This small molecule binds to this protein.
Small molecule (SMILES): COc1cc2c(cc1O)[C@@H]1Cc3ccc(OC)c(O)c3CN1CC2

Binding-site contacts:
Ligand atom C19 contacts residue HIS274 of chain 1.B at 3.7 Å.
Ligand atom C21 contacts residue PHE181 of chain 1.B at 3.5 Å (hydrophobic).
Ligand atom C13 contacts residue MET185 of chain 1.B at 3.7 Å (hydrophobic).
Ligand atom C7 contacts residue LEU33 of chain 1.A at 3.7 Å (hydrophobic).
Ligand atom O20 contacts residue ASP275 of chain 1.B at 3.0 Å (salt-bridge).
Ligand atom C17 contacts residue MET325 of chain 1.B at 3.5 Å (hydrophobic).
Ligand atom C11 contacts residue TRP271 of chain 1.B at 3.4 Å (hydrophobic).
Ligand atom O20 contacts residue HIS274 of chain 1.B at 3.1 Å (h-bond).
Ligand atom C8 contacts residue PRO321 of chain 1.B at 3.7 Å (hydrophobic).
Ligand atom O20 contacts residue SAH1 of chain 1.F at 3.4 Å (h-bond).
Ligand atom C13 contacts residue HIS274 of chain 1.B at 3.3 Å.
Ligand atom C21 contacts residue MET325 of chain 1.B at 3.4 Å (hydrophobic).
Ligand atom O6 contacts residue GLY34 of chain 1.A at 3.5 Å (h-bond).
Ligand atom C19 contacts residue MET325 of chain 1.B at 3.5 Å (hydrophobic).
Ligand atom C7 contacts residue GLY34 of chain 1.A at 3.7 Å.
Ligand atom C18 contacts residue HIS274 of chain 1.B at 3.8 Å.
Ligand atom C7 contacts residue ASN317 of chain 1.B at 3.5 Å.
Ligand atom C21 contacts residue ASP275 of chain 1.B at 3.7 Å.
Ligand atom O4 contacts residue SER36 of chain 1.A at 2.9 Å (h-bond).
Ligand atom C2 contacts residue MET131 of chain 1.B at 3.7 Å (hydrophobic).
Ligand atom C25 contacts residue MET325 of chain 1.B at 3.4 Å (hydrophobic).
Ligand atom C11 contacts residue HIS274 of chain 1.B at 3.7 Å.
Ligand atom C24 contacts residue MET325 of chain 1.B at 3.3 Å (hydrophobic).
Ligand atom C23 contacts residue PHE181 of chain 1.B at 3.7 Å (hydrophobic).
Ligand atom C10 contacts residue PRO321 of chain 1.B at 3.6 Å (hydrophobic).
Ligand atom C24 contacts residue PHE181 of chain 1.B at 3.7 Å (hydrophobic).
Ligand atom C9 contacts residue PRO321 of chain 1.B at 3.6 Å (hydrophobic).
Ligand atom C3 contacts residue LEU33 of chain 1.A at 3.6 Å (hydrophobic).
Ligand atom O4 contacts residue LEU33 of chain 1.A at 2.6 Å (h-bond).
Ligand atom O22 contacts residue ASP275 of chain 1.B at 3.3 Å (salt-bridge).
Ligand atom C23 contacts residue ASN329 of chain 1.B at 3.2 Å.
Ligand atom C18 contacts residue MET325 of chain 1.B at 3.6 Å (hydrophobic).
Ligand atom O6 contacts residue LEU33 of chain 1.A at 3.1 Å (h-bond).
Ligand atom N12 contacts residue HIS274 of chain 1.B at 3.4 Å.
Ligand atom O22 contacts residue PHE181 of chain 1.B at 3.4 Å.
Ligand atom C23 contacts residue PHE167 of chain 1.B at 3.4 Å (hydrophobic).
Ligand atom C19 contacts residue ASP275 of chain 1.B at 3.6 Å.
Ligand atom O20 contacts residue TRP271 of chain 1.B at 3.4 Å (h-bond).
Ligand atom C25 contacts residue PHE134 of chain 1.B at 3.5 Å (hydrophobic).
Ligand atom O22 contacts residue ASN329 of chain 1.B at 3.3 Å (h-bond).

Sequence of chain 1.A:
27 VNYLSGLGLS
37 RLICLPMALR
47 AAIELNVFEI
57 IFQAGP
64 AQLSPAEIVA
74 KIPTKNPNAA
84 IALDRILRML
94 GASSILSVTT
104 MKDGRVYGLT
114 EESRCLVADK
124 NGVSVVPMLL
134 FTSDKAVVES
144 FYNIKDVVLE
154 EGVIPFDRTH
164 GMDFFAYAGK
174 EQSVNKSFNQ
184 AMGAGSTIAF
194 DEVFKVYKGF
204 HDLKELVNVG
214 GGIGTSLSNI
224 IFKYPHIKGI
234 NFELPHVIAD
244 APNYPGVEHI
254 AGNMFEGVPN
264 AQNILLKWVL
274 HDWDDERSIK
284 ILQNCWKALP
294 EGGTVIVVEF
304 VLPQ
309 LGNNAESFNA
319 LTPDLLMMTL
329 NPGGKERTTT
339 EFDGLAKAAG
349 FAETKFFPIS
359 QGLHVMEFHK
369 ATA

Sequence of chain 1.B:
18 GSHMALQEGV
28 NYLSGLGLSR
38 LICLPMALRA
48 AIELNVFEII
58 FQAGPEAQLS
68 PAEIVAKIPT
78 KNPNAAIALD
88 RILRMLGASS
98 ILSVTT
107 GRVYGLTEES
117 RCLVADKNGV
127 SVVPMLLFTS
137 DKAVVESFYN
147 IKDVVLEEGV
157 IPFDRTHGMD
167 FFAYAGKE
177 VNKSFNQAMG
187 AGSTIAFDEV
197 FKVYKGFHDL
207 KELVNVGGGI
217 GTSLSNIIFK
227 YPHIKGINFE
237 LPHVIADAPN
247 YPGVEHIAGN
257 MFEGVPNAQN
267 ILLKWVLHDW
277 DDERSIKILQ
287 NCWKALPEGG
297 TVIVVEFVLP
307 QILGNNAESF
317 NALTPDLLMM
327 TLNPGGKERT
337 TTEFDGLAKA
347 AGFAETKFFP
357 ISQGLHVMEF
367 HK